This protein binds this small molecule.
Small molecule (SMILES): CC(=O)N[C@@H]1[C@@H](O)[C@H](O)[C@@H](CO)O[C@H]1O

Sequence of chain 1.C:
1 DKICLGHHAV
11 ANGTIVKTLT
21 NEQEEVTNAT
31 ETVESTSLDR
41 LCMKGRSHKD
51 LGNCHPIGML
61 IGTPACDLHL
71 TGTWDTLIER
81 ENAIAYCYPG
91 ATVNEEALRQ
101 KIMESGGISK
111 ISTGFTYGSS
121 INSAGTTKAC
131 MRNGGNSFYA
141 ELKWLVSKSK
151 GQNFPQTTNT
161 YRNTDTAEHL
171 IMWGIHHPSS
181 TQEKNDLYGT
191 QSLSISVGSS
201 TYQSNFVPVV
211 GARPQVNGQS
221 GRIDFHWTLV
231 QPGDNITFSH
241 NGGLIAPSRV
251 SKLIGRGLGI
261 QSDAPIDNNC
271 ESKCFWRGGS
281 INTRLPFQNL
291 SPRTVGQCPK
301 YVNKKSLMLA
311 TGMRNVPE

Binding-site contacts:
Ligand atom C6 contacts residue ASN28 of chain 1.C at 4.4 Å.
Ligand atom C5 contacts residue ASN28 of chain 1.C at 3.2 Å.
Ligand atom O5 contacts residue ASN28 of chain 1.C at 2.4 Å (h-bond).
Ligand atom N2 contacts residue ASN28 of chain 1.C at 3.1 Å (h-bond).
Ligand atom C8 contacts residue THR30 of chain 1.C at 3.8 Å.
Ligand atom C8 contacts residue ALA29 of chain 1.C at 4.2 Å (hydrophobic).
Ligand atom C1 contacts residue ASN28 of chain 1.C at 1.4 Å.
Ligand atom C8 contacts residue ASN28 of chain 1.C at 4.4 Å.
Ligand atom C7 contacts residue THR311 of chain 1.C at 4.0 Å.
Ligand atom O7 contacts residue ASN28 of chain 1.C at 3.6 Å.
Ligand atom N2 contacts residue THR311 of chain 1.C at 4.2 Å.
Ligand atom C3 contacts residue ASN28 of chain 1.C at 3.7 Å.
Ligand atom C4 contacts residue ASN28 of chain 1.C at 4.0 Å.
Ligand atom C2 contacts residue ASN28 of chain 1.C at 2.8 Å.
Ligand atom C7 contacts residue ALA29 of chain 1.C at 4.1 Å (hydrophobic).
Ligand atom C7 contacts residue ASN28 of chain 1.C at 3.6 Å.
Ligand atom C8 contacts residue THR311 of chain 1.C at 3.4 Å.
Ligand atom O7 contacts residue ALA29 of chain 1.C at 3.7 Å.